Sequence of chain 1.A:
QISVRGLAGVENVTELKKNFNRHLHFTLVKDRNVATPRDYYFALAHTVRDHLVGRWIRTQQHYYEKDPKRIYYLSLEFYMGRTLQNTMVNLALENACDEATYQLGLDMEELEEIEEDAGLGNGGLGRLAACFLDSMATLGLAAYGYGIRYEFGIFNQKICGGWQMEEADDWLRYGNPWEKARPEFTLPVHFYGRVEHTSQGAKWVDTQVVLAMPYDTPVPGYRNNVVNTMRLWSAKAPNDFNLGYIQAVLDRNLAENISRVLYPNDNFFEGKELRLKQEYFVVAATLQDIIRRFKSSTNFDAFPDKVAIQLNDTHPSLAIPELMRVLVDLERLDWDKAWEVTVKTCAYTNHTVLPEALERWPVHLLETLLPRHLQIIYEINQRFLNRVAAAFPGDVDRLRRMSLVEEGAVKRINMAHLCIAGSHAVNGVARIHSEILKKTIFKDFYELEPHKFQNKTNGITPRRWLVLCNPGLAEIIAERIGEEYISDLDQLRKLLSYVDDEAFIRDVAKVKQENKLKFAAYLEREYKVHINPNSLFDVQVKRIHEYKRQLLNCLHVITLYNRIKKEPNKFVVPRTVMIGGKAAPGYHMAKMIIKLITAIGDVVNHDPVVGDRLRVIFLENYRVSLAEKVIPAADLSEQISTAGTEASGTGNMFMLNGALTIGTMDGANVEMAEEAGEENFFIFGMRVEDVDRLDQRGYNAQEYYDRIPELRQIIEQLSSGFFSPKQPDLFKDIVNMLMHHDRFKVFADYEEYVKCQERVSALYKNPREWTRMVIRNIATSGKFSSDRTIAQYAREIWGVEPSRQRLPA

Binding-site contacts:
Ligand atom O6 contacts residue HIS377 of chain 1.A at 2.7 Å (h-bond).
Ligand atom N2 contacts residue ASN284 of chain 1.A at 3.4 Å (h-bond).
Ligand atom C6 contacts residue ASN484 of chain 1.A at 3.2 Å.
Ligand atom O4 contacts residue SER674 of chain 1.A at 3.6 Å.
Ligand atom S1 contacts residue ASP283 of chain 1.A at 3.3 Å (salt-bridge).
Ligand atom C8 contacts residue ASN284 of chain 1.A at 3.5 Å.
Ligand atom C6 contacts residue HIS377 of chain 1.A at 3.4 Å.
Ligand atom O3 contacts residue GLY675 of chain 1.A at 3.1 Å (h-bond).
Ligand atom O6 contacts residue ASN484 of chain 1.A at 2.7 Å (h-bond).
Ligand atom O3 contacts residue ALA673 of chain 1.A at 3.3 Å (h-bond).
Ligand atom O5 contacts residue HIS377 of chain 1.A at 3.6 Å.
Ligand atom N3 contacts residue ASN284 of chain 1.A at 3.4 Å (h-bond).
Ligand atom C13 contacts residue PHE285 of chain 1.A at 3.0 Å (hydrophobic).
Ligand atom C14 contacts residue HIS341 of chain 1.A at 3.6 Å.
Ligand atom O7 contacts residue TYR280 of chain 1.A at 3.3 Å.
Ligand atom O4 contacts residue ASN484 of chain 1.A at 3.5 Å (h-bond).
Ligand atom S1 contacts residue LEU136 of chain 1.A at 3.2 Å (h-bond).
Ligand atom N1 contacts residue ASN284 of chain 1.A at 3.5 Å (h-bond).
Ligand atom C10 contacts residue ASN282 of chain 1.A at 3.0 Å.
Ligand atom C7 contacts residue ASN284 of chain 1.A at 3.2 Å.
Ligand atom O3 contacts residue SER674 of chain 1.A at 3.0 Å (h-bond).
Ligand atom O2 contacts residue ASN284 of chain 1.A at 3.2 Å (h-bond).
Ligand atom O2 contacts residue TYR573 of chain 1.A at 3.1 Å (h-bond).
Ligand atom C11 contacts residue GLU88 of chain 1.A at 3.5 Å.
Ligand atom C11 contacts residue ASN282 of chain 1.A at 2.6 Å.
Ligand atom O4 contacts residue GLY675 of chain 1.A at 2.8 Å (h-bond).
Ligand atom C2 contacts residue HIS377 of chain 1.A at 3.4 Å.
Ligand atom O8 contacts residue ARG292 of chain 1.A at 3.6 Å.
Ligand atom C3 contacts residue GLU672 of chain 1.A at 3.3 Å.
Ligand atom O2 contacts residue GLU672 of chain 1.A at 3.2 Å (salt-bridge).
Ligand atom C7 contacts residue LEU136 of chain 1.A at 3.6 Å (hydrophobic).
Ligand atom C9 contacts residue ASN284 of chain 1.A at 3.6 Å.
Ligand atom N1 contacts residue HIS377 of chain 1.A at 3.7 Å.
Ligand atom N4 contacts residue ASN282 of chain 1.A at 3.6 Å.
Ligand atom C10 contacts residue GLU88 of chain 1.A at 3.6 Å.
Ligand atom N4 contacts residue ARG292 of chain 1.A at 3.6 Å (salt-bridge).
Ligand atom C12 contacts residue ASN282 of chain 1.A at 3.1 Å.
Ligand atom O7 contacts residue ASN282 of chain 1.A at 3.4 Å (h-bond).
Ligand atom O3 contacts residue GLU672 of chain 1.A at 2.7 Å (salt-bridge).
Ligand atom O8 contacts residue PHE285 of chain 1.A at 3.7 Å.

The small molecule below binds the protein below.
Small molecule (SMILES): O=[N+]([O-])c1ccc(/C=N/NC(=S)N[C@@H]2O[C@H](CO)[C@@H](O)[C@H](O)[C@H]2O)cc1